Binding-site contacts:
Ligand atom C8 contacts residue ASN343 of chain 1.A at 4.2 Å.
Ligand atom C5 contacts residue ASN343 of chain 1.A at 3.7 Å.
Ligand atom C7 contacts residue ASN343 of chain 1.A at 3.0 Å.
Ligand atom C6 contacts residue PHE108 of chain 1.C at 4.0 Å (hydrophobic).
Ligand atom O6 contacts residue ASN104 of chain 1.C at 3.2 Å.
Ligand atom C3 contacts residue ASN343 of chain 1.A at 3.7 Å.
Ligand atom C5 contacts residue ASN104 of chain 1.C at 4.3 Å.
Ligand atom C4 contacts residue ASN343 of chain 1.A at 4.2 Å.
Ligand atom O6 contacts residue ASN343 of chain 1.A at 4.0 Å.
Ligand atom C8 contacts residue GLU340 of chain 1.A at 4.2 Å.
Ligand atom O7 contacts residue ASN343 of chain 1.A at 2.8 Å (h-bond).
Ligand atom C1 contacts residue ASN343 of chain 1.A at 1.4 Å.
Ligand atom C6 contacts residue ASN104 of chain 1.C at 3.8 Å.
Ligand atom C2 contacts residue ASN343 of chain 1.A at 2.4 Å.
Ligand atom N2 contacts residue ASN343 of chain 1.A at 2.8 Å (h-bond).
Ligand atom O6 contacts residue PHE108 of chain 1.C at 3.2 Å.
Ligand atom O5 contacts residue ASN343 of chain 1.A at 2.4 Å (h-bond).
Ligand atom C1 contacts residue GLY339 of chain 1.A at 4.4 Å.

Sequence of chain 1.A:
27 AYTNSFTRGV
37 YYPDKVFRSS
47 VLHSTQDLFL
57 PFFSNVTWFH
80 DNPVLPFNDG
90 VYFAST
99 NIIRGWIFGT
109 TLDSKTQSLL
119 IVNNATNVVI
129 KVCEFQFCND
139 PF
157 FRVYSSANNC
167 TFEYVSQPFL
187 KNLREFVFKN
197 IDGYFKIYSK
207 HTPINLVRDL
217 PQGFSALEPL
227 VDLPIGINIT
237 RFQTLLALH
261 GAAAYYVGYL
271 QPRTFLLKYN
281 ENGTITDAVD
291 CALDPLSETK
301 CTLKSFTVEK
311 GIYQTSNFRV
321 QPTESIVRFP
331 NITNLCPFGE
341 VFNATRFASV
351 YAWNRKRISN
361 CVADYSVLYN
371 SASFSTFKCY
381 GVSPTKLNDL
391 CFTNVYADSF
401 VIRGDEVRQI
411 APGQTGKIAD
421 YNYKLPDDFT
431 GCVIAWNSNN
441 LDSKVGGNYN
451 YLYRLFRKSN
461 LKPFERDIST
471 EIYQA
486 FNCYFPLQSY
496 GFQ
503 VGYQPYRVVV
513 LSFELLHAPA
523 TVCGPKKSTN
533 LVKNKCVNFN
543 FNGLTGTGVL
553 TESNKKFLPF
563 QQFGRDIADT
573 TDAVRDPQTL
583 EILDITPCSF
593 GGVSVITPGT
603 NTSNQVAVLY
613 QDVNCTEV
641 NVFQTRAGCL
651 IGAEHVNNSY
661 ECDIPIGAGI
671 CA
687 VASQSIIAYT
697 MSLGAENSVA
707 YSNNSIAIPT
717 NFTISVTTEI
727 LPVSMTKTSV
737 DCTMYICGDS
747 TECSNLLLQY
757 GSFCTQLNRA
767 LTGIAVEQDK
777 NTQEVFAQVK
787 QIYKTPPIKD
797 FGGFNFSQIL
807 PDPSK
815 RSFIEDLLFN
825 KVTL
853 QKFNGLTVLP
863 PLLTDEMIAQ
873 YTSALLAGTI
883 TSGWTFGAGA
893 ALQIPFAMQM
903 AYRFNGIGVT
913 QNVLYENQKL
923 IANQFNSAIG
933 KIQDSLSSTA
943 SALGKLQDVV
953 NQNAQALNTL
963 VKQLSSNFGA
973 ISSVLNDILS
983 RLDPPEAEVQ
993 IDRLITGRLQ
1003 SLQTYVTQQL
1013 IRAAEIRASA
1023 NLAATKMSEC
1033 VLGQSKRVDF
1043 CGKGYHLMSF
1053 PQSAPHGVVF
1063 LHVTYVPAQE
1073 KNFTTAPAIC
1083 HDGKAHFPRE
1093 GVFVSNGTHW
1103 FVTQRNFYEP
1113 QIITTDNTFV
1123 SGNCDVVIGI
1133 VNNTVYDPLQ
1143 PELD

This small molecule binds to this protein.
Small molecule (SMILES): CC(=O)N[C@@H]1[C@@H](O)[C@H](O)[C@@H](CO)O[C@H]1O

Sequence of chain 1.C:
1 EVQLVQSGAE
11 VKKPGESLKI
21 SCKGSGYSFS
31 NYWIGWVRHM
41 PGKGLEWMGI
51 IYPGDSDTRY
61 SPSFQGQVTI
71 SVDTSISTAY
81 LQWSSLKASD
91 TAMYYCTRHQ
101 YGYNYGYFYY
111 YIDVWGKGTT